Sequence of chain 1.C:
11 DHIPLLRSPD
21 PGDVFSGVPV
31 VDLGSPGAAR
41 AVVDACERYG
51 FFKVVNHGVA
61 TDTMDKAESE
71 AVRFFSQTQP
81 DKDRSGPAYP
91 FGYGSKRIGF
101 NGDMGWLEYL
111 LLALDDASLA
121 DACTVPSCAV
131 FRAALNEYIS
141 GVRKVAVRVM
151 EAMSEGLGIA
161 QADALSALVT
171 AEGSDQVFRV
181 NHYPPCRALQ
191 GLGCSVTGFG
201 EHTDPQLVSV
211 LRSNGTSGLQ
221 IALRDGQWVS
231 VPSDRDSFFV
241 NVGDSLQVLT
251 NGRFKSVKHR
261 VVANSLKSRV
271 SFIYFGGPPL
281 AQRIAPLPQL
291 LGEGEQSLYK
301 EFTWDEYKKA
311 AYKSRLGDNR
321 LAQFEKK

A small-molecule ligand and the protein it binds are described below.
Small molecule (SMILES): C=C1C[C@]23C[C@H]1CC[C@H]2[C@@]12CC[C@H](O)[C@@](C)(C(=O)O1)[C@H]2[C@@H]3C(=O)O

Binding-site contacts:
Ligand atom O71 contacts residue ARG179 of chain 1.C at 2.9 Å (salt-bridge).
Ligand atom O71 contacts residue TYR89 of chain 1.C at 3.5 Å (h-bond).
Ligand atom O91 contacts residue PRO205 of chain 1.C at 3.6 Å.
Ligand atom O72 contacts residue TYR312 of chain 1.C at 2.7 Å (h-bond).
Ligand atom C17 contacts residue LEU316 of chain 1.C at 3.9 Å (hydrophobic).
Ligand atom C2 contacts residue PHE275 of chain 1.C at 3.6 Å (hydrophobic).
Ligand atom C7 contacts residue TYR89 of chain 1.C at 3.4 Å (hydrophobic).
Ligand atom C19 contacts residue PRO205 of chain 1.C at 3.9 Å (hydrophobic).
Ligand atom C15 contacts residue LEU316 of chain 1.C at 4.0 Å (hydrophobic).
Ligand atom C9 contacts residue LEU316 of chain 1.C at 3.9 Å (hydrophobic).
Ligand atom C2 contacts residue AKG1 of chain 1.W at 3.2 Å.
Ligand atom C12 contacts residue ALA311 of chain 1.C at 3.6 Å (hydrophobic).
Ligand atom C7 contacts residue TYR312 of chain 1.C at 3.5 Å (hydrophobic).
Ligand atom O92 contacts residue PRO205 of chain 1.C at 3.3 Å.
Ligand atom C5 contacts residue ARG179 of chain 1.C at 3.9 Å.
Ligand atom C14 contacts residue TYR312 of chain 1.C at 3.7 Å (hydrophobic).
Ligand atom C3 contacts residue ARG179 of chain 1.C at 4.0 Å.
Ligand atom C17 contacts residue SER314 of chain 1.C at 3.8 Å.
Ligand atom O72 contacts residue LEU111 of chain 1.C at 3.9 Å.
Ligand atom C1 contacts residue ASP204 of chain 1.C at 3.9 Å.
Ligand atom C15 contacts residue GLY99 of chain 1.C at 4.0 Å.
Ligand atom O72 contacts residue TYR89 of chain 1.C at 2.6 Å (h-bond).
Ligand atom O31 contacts residue AKG1 of chain 1.W at 3.2 Å (h-bond).
Ligand atom C2 contacts residue ASP204 of chain 1.C at 3.5 Å.
Ligand atom C7 contacts residue ARG179 of chain 1.C at 3.7 Å.
Ligand atom C6 contacts residue TYR312 of chain 1.C at 3.5 Å (hydrophobic).
Ligand atom C3 contacts residue PHE275 of chain 1.C at 3.5 Å (hydrophobic).
Ligand atom C4 contacts residue ARG179 of chain 1.C at 4.0 Å.
Ligand atom C15 contacts residue ILE98 of chain 1.C at 3.9 Å (hydrophobic).
Ligand atom C3 contacts residue AKG1 of chain 1.W at 3.7 Å.
Ligand atom O31 contacts residue ARG179 of chain 1.C at 2.9 Å (salt-bridge).
Ligand atom C13 contacts residue ALA311 of chain 1.C at 3.5 Å (hydrophobic).
Ligand atom O91 contacts residue GLN206 of chain 1.C at 3.3 Å (h-bond).
Ligand atom C12 contacts residue ARG320 of chain 1.C at 3.7 Å.
Ligand atom C11 contacts residue ARG320 of chain 1.C at 3.9 Å.
Ligand atom O31 contacts residue PHE275 of chain 1.C at 3.4 Å.
Ligand atom C1 contacts residue AKG1 of chain 1.W at 4.0 Å.
Ligand atom C1 contacts residue HIS202 of chain 1.C at 3.5 Å.
Ligand atom C18 contacts residue ARG179 of chain 1.C at 3.7 Å.
Ligand atom O71 contacts residue ILE98 of chain 1.C at 3.9 Å.